This protein binds this small molecule.
Small molecule (SMILES): CC(=O)N[C@H]1[C@H](O[C@H]2[C@H](O)[C@@H](NC(C)=O)CO[C@@H]2CO)O[C@H](CO)[C@@H](O[C@@H]2O[C@H](CO)[C@@H](O)[C@H](O)[C@@H]2O)[C@@H]1O

Binding-site contacts:
Ligand atom C3 contacts residue ASN1108 of chain 1.B at 3.9 Å.
Ligand atom C7 contacts residue ASN1108 of chain 1.B at 4.1 Å.
Ligand atom C1 contacts residue ASN1108 of chain 1.B at 1.5 Å.
Ligand atom C4 contacts residue ASN1108 of chain 1.B at 4.4 Å.
Ligand atom C2 contacts residue ASN1108 of chain 1.B at 2.6 Å.
Ligand atom C5 contacts residue ASN1108 of chain 1.B at 3.7 Å.
Ligand atom O5 contacts residue ASN1108 of chain 1.B at 2.5 Å (h-bond).
Ligand atom C8 contacts residue ILE1106 of chain 1.B at 3.7 Å (hydrophobic).
Ligand atom N2 contacts residue ASN1108 of chain 1.B at 3.0 Å (h-bond).

Sequence of chain 1.B:
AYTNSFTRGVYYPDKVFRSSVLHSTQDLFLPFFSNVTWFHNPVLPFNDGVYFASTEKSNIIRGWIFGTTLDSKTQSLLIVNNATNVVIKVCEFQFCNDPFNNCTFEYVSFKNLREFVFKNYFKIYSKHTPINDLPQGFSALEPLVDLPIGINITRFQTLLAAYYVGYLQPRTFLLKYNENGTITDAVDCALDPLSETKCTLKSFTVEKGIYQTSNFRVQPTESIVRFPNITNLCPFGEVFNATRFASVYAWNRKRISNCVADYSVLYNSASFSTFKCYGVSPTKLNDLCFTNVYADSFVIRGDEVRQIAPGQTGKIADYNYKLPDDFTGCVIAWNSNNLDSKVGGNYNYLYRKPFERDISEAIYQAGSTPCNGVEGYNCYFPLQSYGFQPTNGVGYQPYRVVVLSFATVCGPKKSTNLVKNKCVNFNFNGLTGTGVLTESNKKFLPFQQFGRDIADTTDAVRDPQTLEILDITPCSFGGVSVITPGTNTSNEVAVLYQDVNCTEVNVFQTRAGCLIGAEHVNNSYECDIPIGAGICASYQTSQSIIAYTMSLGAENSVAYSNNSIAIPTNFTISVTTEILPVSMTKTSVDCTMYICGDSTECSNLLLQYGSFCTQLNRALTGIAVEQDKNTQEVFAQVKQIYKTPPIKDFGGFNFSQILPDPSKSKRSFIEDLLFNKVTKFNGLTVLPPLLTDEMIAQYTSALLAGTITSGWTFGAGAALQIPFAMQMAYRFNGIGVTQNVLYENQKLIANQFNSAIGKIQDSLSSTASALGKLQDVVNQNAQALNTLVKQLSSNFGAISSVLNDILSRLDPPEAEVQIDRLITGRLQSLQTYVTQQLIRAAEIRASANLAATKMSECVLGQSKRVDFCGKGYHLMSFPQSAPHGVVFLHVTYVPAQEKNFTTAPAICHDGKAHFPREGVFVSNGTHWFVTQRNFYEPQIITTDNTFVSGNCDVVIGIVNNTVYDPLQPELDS